Binding-site contacts:
Ligand atom CL contacts residue TYR88 of chain 1.A at 4.3 Å.
Ligand atom C08 contacts residue PHE91 of chain 1.A at 3.6 Å (hydrophobic).
Ligand atom C10 contacts residue HIS157 of chain 1.A at 4.4 Å.
Ligand atom C09 contacts residue TYR88 of chain 1.A at 4.2 Å (hydrophobic).
Ligand atom C07 contacts residue GLU146 of chain 1.A at 3.5 Å.
Ligand atom CL contacts residue LYS61 of chain 1.A at 4.0 Å.
Ligand atom C03 contacts residue TYR88 of chain 1.A at 3.8 Å (hydrophobic).
Ligand atom CL contacts residue PRO121 of chain 1.A at 3.6 Å.
Ligand atom C09 contacts residue PHE91 of chain 1.A at 4.1 Å (hydrophobic).
Ligand atom C10 contacts residue TYR88 of chain 1.A at 3.6 Å (hydrophobic).
Ligand atom O04 contacts residue TYR88 of chain 1.A at 4.1 Å.
Ligand atom N06 contacts residue HIS157 of chain 1.A at 4.4 Å.
Ligand atom C09 contacts residue HIS157 of chain 1.A at 4.0 Å.
Ligand atom C08 contacts residue ARG219 of chain 1.A at 4.3 Å.
Ligand atom C01 contacts residue TYR88 of chain 1.A at 3.9 Å (hydrophobic).
Ligand atom C07 contacts residue ARG219 of chain 1.A at 4.1 Å.
Ligand atom C05 contacts residue TYR88 of chain 1.A at 3.9 Å (hydrophobic).
Ligand atom N02 contacts residue TYR88 of chain 1.A at 4.0 Å.
Ligand atom C07 contacts residue HIS157 of chain 1.A at 3.9 Å.
Ligand atom C08 contacts residue PRO121 of chain 1.A at 4.4 Å (hydrophobic).
Ligand atom C08 contacts residue HIS157 of chain 1.A at 3.9 Å.
Ligand atom N06 contacts residue PHE91 of chain 1.A at 4.2 Å.
Ligand atom C05 contacts residue HIS157 of chain 1.A at 4.5 Å.
Ligand atom N06 contacts residue GLU146 of chain 1.A at 3.6 Å.
Ligand atom CL contacts residue PHE91 of chain 1.A at 4.3 Å.
Ligand atom C07 contacts residue PHE91 of chain 1.A at 3.6 Å (hydrophobic).
Ligand atom CL contacts residue HIS157 of chain 1.A at 4.2 Å.

Sequence of chain 1.A:
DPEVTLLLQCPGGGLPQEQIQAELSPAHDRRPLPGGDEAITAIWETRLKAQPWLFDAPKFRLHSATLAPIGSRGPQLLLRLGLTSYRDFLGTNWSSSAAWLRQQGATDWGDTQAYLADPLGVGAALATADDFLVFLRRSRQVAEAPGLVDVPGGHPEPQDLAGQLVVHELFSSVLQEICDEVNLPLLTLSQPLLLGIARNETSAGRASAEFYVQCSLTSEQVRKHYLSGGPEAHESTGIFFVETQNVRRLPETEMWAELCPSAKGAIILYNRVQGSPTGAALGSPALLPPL

A protein and the small-molecule ligand that binds it are described below.
Small molecule (SMILES): CNC(=O)c1cc(Cl)ccn1